Sequence of chain 2.A:
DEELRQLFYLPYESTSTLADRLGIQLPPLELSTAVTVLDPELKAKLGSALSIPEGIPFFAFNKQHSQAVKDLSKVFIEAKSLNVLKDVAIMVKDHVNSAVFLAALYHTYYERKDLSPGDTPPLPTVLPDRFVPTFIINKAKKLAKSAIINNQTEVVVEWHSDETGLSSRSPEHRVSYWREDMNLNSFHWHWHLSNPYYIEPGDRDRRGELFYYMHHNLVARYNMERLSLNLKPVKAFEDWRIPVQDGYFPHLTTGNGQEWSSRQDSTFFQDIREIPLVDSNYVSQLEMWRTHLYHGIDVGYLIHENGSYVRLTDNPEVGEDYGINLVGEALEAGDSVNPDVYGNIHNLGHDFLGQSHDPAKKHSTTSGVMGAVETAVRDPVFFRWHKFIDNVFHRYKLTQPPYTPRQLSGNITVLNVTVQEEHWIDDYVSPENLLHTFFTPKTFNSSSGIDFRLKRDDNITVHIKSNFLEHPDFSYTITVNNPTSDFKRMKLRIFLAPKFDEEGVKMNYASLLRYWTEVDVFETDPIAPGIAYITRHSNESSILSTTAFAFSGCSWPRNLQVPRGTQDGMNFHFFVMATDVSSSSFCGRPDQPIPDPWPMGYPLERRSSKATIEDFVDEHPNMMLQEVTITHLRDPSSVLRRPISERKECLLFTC

Binding-site contacts:
Ligand atom C4 contacts residue ASN317 of chain 2.A at 4.1 Å.
Ligand atom C7 contacts residue SER319 of chain 2.A at 3.6 Å.
Ligand atom N2 contacts residue SER319 of chain 2.A at 2.8 Å (h-bond).
Ligand atom C2 contacts residue SER319 of chain 2.A at 3.8 Å.
Ligand atom C5 contacts residue ASN317 of chain 2.A at 3.7 Å.
Ligand atom O7 contacts residue ASN317 of chain 2.A at 3.5 Å (h-bond).
Ligand atom C1 contacts residue ASN317 of chain 2.A at 1.4 Å.
Ligand atom O3 contacts residue SER319 of chain 2.A at 4.4 Å.
Ligand atom C3 contacts residue SER319 of chain 2.A at 3.9 Å.
Ligand atom N2 contacts residue ASN317 of chain 2.A at 2.7 Å (h-bond).
Ligand atom C8 contacts residue SER319 of chain 2.A at 3.4 Å.
Ligand atom C8 contacts residue ASN317 of chain 2.A at 4.5 Å.
Ligand atom C7 contacts residue ASN317 of chain 2.A at 3.4 Å.
Ligand atom O5 contacts residue HIS315 of chain 2.A at 3.9 Å.
Ligand atom C3 contacts residue ASN317 of chain 2.A at 3.7 Å.
Ligand atom C1 contacts residue HIS315 of chain 2.A at 4.1 Å.
Ligand atom C2 contacts residue ASN317 of chain 2.A at 2.3 Å.
Ligand atom O5 contacts residue ASN317 of chain 2.A at 2.4 Å (h-bond).
Ligand atom C1 contacts residue SER319 of chain 2.A at 4.2 Å.

This protein binds this small molecule.
Small molecule (SMILES): CC(=O)N[C@@H]1[C@@H](O)[C@H](O)[C@@H](CO)O[C@H]1O